The protein below binds the small molecule below.
Small molecule (SMILES): CC(C)[C@H](NC(=O)[C@H](C)NC(=O)[C@@H](N)CO)C(=O)N[C@H](C(=O)N[C@H](C(=O)N[C@H](C(=O)N[C@H](C(=O)N[C@H](C=O)CC(N)=O)C(C)C)C(C)C)[C@@H](C)O)[C@@H](C)O

Sequence of chain 1.B:
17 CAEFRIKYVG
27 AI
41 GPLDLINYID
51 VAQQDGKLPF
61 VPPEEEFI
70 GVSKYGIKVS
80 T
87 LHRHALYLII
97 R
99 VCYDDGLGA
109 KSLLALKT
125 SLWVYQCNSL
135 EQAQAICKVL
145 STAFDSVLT

Binding-site contacts:
Ligand atom O contacts residue CYS100 of chain 1.B at 3.6 Å (h-bond).
Ligand atom CA contacts residue ILE96 of chain 1.B at 3.8 Å (hydrophobic).
Ligand atom O contacts residue MSE98 of chain 1.B at 3.8 Å.
Ligand atom C contacts residue CYS100 of chain 1.B at 3.9 Å (hydrophobic).
Ligand atom CG1 contacts residue CYS100 of chain 1.B at 3.4 Å (hydrophobic).
Ligand atom CB contacts residue MSE98 of chain 1.B at 3.6 Å.
Ligand atom CG1 contacts residue ILE46 of chain 1.B at 3.8 Å (hydrophobic).
Ligand atom CG2 contacts residue PRO42 of chain 1.B at 3.6 Å (hydrophobic).
Ligand atom CB contacts residue CYS100 of chain 1.B at 4.1 Å (hydrophobic).
Ligand atom CA contacts residue MSE98 of chain 1.B at 3.4 Å.
Ligand atom OG1 contacts residue ARG97 of chain 1.B at 3.5 Å.
Ligand atom CB contacts residue VAL99 of chain 1.B at 3.9 Å (hydrophobic).
Ligand atom CG2 contacts residue GLN138 of chain 1.B at 3.6 Å.
Ligand atom CG2 contacts residue CYS100 of chain 1.B at 3.6 Å (hydrophobic).
Ligand atom CG2 contacts residue SER145 of chain 1.B at 3.3 Å.
Ligand atom OG1 contacts residue MSE98 of chain 1.B at 3.0 Å (h-bond).
Ligand atom N contacts residue CYS100 of chain 1.B at 3.3 Å (h-bond).
Ligand atom O contacts residue ILE96 of chain 1.B at 3.3 Å (h-bond).
Ligand atom CB contacts residue ILE96 of chain 1.B at 3.2 Å (hydrophobic).
Ligand atom ND2 contacts residue ILE95 of chain 1.B at 3.3 Å (h-bond).
Ligand atom CG2 contacts residue CYS141 of chain 1.B at 3.7 Å (hydrophobic).
Ligand atom ND2 contacts residue ILE96 of chain 1.B at 3.8 Å.
Ligand atom O contacts residue ARG97 of chain 1.B at 3.3 Å.
Ligand atom O contacts residue TYR101 of chain 1.B at 3.5 Å.
Ligand atom CG contacts residue PHE148 of chain 1.B at 3.5 Å (hydrophobic).
Ligand atom CA contacts residue CYS100 of chain 1.B at 3.5 Å (hydrophobic).
Ligand atom N contacts residue MSE98 of chain 1.B at 3.4 Å (h-bond).
Ligand atom OG1 contacts residue VAL99 of chain 1.B at 3.4 Å.
Ligand atom CG1 contacts residue SER145 of chain 1.B at 3.7 Å.
Ligand atom C contacts residue MSE98 of chain 1.B at 3.9 Å.
Ligand atom ND2 contacts residue PHE148 of chain 1.B at 3.4 Å.
Ligand atom CG1 contacts residue ARG97 of chain 1.B at 3.5 Å.
Ligand atom OD1 contacts residue PHE148 of chain 1.B at 3.3 Å.
Ligand atom O contacts residue MSE98 of chain 1.B at 4.0 Å.
Ligand atom CG2 contacts residue TYR101 of chain 1.B at 3.7 Å (hydrophobic).
Ligand atom C contacts residue ILE96 of chain 1.B at 3.9 Å (hydrophobic).
Ligand atom O contacts residue ASP102 of chain 1.B at 3.5 Å (salt-bridge).
Ligand atom N contacts residue ILE96 of chain 1.B at 3.2 Å (h-bond).
Ligand atom CG1 contacts residue TYR101 of chain 1.B at 3.8 Å (hydrophobic).
Ligand atom CG1 contacts residue VAL99 of chain 1.B at 3.8 Å (hydrophobic).